The protein below binds the small molecule below.
Small molecule (SMILES): CC(=O)N[C@@H]1[C@@H](O)[C@H](O)[C@@H](CO)S[C@@H]1OP(=O)(O)OP(=O)(O)OC[C@H]1O[C@@H](n2ccc(=O)[nH]c2=O)[C@H](O)[C@@H]1O

Binding-site contacts:
Ligand atom O2B contacts residue HIS612 of chain 3.C at 3.0 Å (h-bond).
Ligand atom O2' contacts residue HIS593 of chain 3.C at 3.3 Å.
Ligand atom C8' contacts residue CYS609 of chain 3.C at 3.6 Å (hydrophobic).
Ligand atom O1B contacts residue LYS534 of chain 3.C at 2.6 Å (salt-bridge).
Ligand atom O2 contacts residue LYS590 of chain 3.C at 3.6 Å.
Ligand atom C8' contacts residue TYR533 of chain 3.C at 3.6 Å (hydrophobic).
Ligand atom O4 contacts residue ARG596 of chain 3.C at 2.7 Å (salt-bridge).
Ligand atom O2B contacts residue THR614 of chain 3.C at 3.3 Å (h-bond).
Ligand atom O4' contacts residue LEU345 of chain 3.C at 2.8 Å (h-bond).
Ligand atom N3 contacts residue VAL587 of chain 3.C at 3.6 Å.
Ligand atom O2A contacts residue GLN531 of chain 3.C at 3.0 Å (h-bond).
Ligand atom O7' contacts residue HIS190 of chain 3.C at 3.2 Å (h-bond).
Ligand atom O4 contacts residue LEU558 of chain 3.C at 3.3 Å.
Ligand atom C3' contacts residue HIS612 of chain 3.C at 3.4 Å.
Ligand atom N2' contacts residue HIS612 of chain 3.C at 2.9 Å (h-bond).
Ligand atom PB contacts residue LYS534 of chain 3.C at 3.5 Å.
Ligand atom C4' contacts residue LEU345 of chain 3.C at 3.6 Å (hydrophobic).
Ligand atom O2 contacts residue ALA588 of chain 3.C at 3.4 Å (h-bond).
Ligand atom C2 contacts residue ALA588 of chain 3.C at 3.5 Å (hydrophobic).
Ligand atom O6' contacts residue THR252 of chain 3.C at 2.5 Å (h-bond).
Ligand atom C6 contacts residue HIS593 of chain 3.C at 3.6 Å.
Ligand atom C2B contacts residue ASP617 of chain 3.C at 3.6 Å.
Ligand atom C4 contacts residue HIS593 of chain 3.C at 3.3 Å.
Ligand atom C5' contacts residue THR613 of chain 3.C at 3.1 Å.
Ligand atom O2' contacts residue LYS590 of chain 3.C at 2.5 Å (salt-bridge).
Ligand atom O3' contacts residue HIS612 of chain 3.C at 3.0 Å (h-bond).
Ligand atom N3 contacts residue HIS593 of chain 3.C at 3.3 Å.
Ligand atom C6' contacts residue THR252 of chain 3.C at 3.5 Å.
Ligand atom N3 contacts residue ALA588 of chain 3.C at 2.8 Å (h-bond).
Ligand atom O4 contacts residue ALA588 of chain 3.C at 3.2 Å (h-bond).
Ligand atom O3B contacts residue LYS590 of chain 3.C at 3.1 Å (salt-bridge).
Ligand atom O2' contacts residue ASP617 of chain 3.C at 3.0 Å (salt-bridge).
Ligand atom O4 contacts residue HIS593 of chain 3.C at 3.5 Å (h-bond).
Ligand atom O4' contacts residue PHE386 of chain 3.C at 3.3 Å.
Ligand atom C5 contacts residue HIS593 of chain 3.C at 3.4 Å.
Ligand atom N1 contacts residue HIS593 of chain 3.C at 3.7 Å.
Ligand atom O3B contacts residue PRO251 of chain 3.C at 3.3 Å.
Ligand atom O2B contacts residue THR613 of chain 3.C at 2.5 Å (h-bond).
Ligand atom O3' contacts residue PRO348 of chain 3.C at 3.6 Å.
Ligand atom O1' contacts residue THR613 of chain 3.C at 3.1 Å (h-bond).

Sequence of chain 3.A:
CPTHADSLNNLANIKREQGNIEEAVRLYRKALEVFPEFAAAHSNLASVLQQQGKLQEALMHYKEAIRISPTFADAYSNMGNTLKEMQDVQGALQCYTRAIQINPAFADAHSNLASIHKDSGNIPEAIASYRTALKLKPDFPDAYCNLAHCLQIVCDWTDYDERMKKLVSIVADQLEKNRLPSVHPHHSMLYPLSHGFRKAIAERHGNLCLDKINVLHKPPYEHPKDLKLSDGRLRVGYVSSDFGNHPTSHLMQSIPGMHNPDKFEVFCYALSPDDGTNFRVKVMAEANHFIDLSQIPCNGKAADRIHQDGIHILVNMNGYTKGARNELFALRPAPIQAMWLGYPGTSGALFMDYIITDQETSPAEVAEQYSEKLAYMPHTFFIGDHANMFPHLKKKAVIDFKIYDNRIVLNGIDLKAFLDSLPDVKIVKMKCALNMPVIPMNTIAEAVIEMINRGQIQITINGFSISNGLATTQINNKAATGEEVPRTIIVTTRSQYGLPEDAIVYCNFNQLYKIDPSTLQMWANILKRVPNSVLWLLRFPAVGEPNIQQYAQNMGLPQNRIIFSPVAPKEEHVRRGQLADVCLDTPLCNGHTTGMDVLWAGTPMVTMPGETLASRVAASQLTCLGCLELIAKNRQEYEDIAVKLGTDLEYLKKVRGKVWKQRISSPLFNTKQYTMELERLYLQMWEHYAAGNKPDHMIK

Sequence of chain 3.C:
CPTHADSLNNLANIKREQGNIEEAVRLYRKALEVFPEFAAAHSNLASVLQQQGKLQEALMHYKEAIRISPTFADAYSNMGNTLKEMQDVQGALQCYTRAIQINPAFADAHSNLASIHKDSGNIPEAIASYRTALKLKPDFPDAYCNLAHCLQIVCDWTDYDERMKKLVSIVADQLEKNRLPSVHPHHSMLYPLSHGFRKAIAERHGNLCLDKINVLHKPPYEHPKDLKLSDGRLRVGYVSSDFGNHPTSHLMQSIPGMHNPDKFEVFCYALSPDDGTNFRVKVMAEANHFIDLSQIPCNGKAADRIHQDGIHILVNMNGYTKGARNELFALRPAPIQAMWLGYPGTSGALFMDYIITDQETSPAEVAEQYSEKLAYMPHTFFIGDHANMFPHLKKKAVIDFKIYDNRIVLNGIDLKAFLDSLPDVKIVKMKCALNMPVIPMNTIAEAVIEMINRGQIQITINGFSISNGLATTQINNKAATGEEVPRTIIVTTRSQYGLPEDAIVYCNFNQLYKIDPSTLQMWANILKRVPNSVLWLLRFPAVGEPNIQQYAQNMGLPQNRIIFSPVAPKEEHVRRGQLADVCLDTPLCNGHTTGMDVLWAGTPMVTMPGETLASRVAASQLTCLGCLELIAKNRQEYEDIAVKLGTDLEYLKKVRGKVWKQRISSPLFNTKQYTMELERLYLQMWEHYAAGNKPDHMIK